Sequence of chain 1.C:
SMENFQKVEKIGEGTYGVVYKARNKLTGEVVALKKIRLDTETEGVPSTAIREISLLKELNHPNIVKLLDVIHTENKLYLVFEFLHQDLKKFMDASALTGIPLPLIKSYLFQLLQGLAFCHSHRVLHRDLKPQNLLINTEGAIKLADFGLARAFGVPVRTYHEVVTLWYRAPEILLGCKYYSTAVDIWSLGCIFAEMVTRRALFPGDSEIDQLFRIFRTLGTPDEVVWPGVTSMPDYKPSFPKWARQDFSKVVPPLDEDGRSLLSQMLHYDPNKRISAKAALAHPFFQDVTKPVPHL

Binding-site contacts:
Ligand atom N9 contacts residue VAL69 of chain 1.C at 3.6 Å.
Ligand atom C13 contacts residue GLY18 of chain 1.C at 3.8 Å.
Ligand atom C15 contacts residue ASN137 of chain 1.C at 3.4 Å.
Ligand atom C15 contacts residue GLN136 of chain 1.C at 3.7 Å.
Ligand atom O6 contacts residue VAL23 of chain 1.C at 3.6 Å.
Ligand atom N3 contacts residue ALA36 of chain 1.C at 3.8 Å.
Ligand atom C6 contacts residue LEU139 of chain 1.C at 3.9 Å (hydrophobic).
Ligand atom C4 contacts residue LEU139 of chain 1.C at 3.3 Å (hydrophobic).
Ligand atom C5 contacts residue LEU139 of chain 1.C at 3.4 Å (hydrophobic).
Ligand atom C6 contacts residue VAL23 of chain 1.C at 3.9 Å (hydrophobic).
Ligand atom N3 contacts residue LEU88 of chain 1.C at 3.2 Å (h-bond).
Ligand atom N9 contacts residue PHE85 of chain 1.C at 3.6 Å.
Ligand atom C20 contacts residue GLN90 of chain 1.C at 3.7 Å.
Ligand atom C4 contacts residue GLU86 of chain 1.C at 3.7 Å.
Ligand atom N9 contacts residue GLU86 of chain 1.C at 2.8 Å (salt-bridge).
Ligand atom C19 contacts residue HIS89 of chain 1.C at 2.9 Å.
Ligand atom C8 contacts residue VAL69 of chain 1.C at 3.6 Å (hydrophobic).
Ligand atom C8 contacts residue PHE85 of chain 1.C at 3.4 Å (hydrophobic).
Ligand atom C18 contacts residue LEU88 of chain 1.C at 3.1 Å (hydrophobic).
Ligand atom N3 contacts residue LEU139 of chain 1.C at 3.6 Å.
Ligand atom N7 contacts residue LEU139 of chain 1.C at 3.9 Å.
Ligand atom C21 contacts residue ASP91 of chain 1.C at 3.8 Å.
Ligand atom C17 contacts residue LEU88 of chain 1.C at 3.1 Å (hydrophobic).
Ligand atom C22 contacts residue GLN90 of chain 1.C at 3.9 Å.
Ligand atom C2 contacts residue LEU88 of chain 1.C at 3.7 Å (hydrophobic).
Ligand atom N9 contacts residue LEU139 of chain 1.C at 3.6 Å.
Ligand atom C13 contacts residue GLU17 of chain 1.C at 3.7 Å.
Ligand atom C8 contacts residue GLU86 of chain 1.C at 3.7 Å.
Ligand atom C5 contacts residue ALA36 of chain 1.C at 3.9 Å (hydrophobic).
Ligand atom C20 contacts residue HIS89 of chain 1.C at 3.5 Å.
Ligand atom C4 contacts residue ALA36 of chain 1.C at 3.5 Å (hydrophobic).
Ligand atom C18 contacts residue PHE87 of chain 1.C at 3.8 Å (hydrophobic).
Ligand atom C20 contacts residue LYS94 of chain 1.C at 3.9 Å.
Ligand atom C10 contacts residue ILE15 of chain 1.C at 3.8 Å (hydrophobic).
Ligand atom N9 contacts residue ALA36 of chain 1.C at 3.6 Å.
Ligand atom C21 contacts residue GLN90 of chain 1.C at 3.6 Å.
Ligand atom C14 contacts residue ASN137 of chain 1.C at 3.9 Å.
Ligand atom N2 contacts residue LEU88 of chain 1.C at 2.7 Å (h-bond).
Ligand atom C18 contacts residue HIS89 of chain 1.C at 3.2 Å.
Ligand atom N2 contacts residue PHE87 of chain 1.C at 3.7 Å.

The small molecule below binds the protein below.
Small molecule (SMILES): c1ccc(Nc2nc(OCC3CCCCC3)c3[nH]cnc3n2)cc1